This protein binds this small molecule.
Small molecule (SMILES): C[C@H]1c2c[nH]c3cccc(c23)S[C@H]1C(=O)O

Binding-site contacts:
Ligand atom C05 contacts residue GLY7 of chain 1.A at 4.0 Å.
Ligand atom C05 contacts residue MET129 of chain 1.A at 3.8 Å (hydrophobic).
Ligand atom C08 contacts residue HIS43 of chain 1.A at 3.6 Å.
Ligand atom C08 contacts residue ASP132 of chain 1.A at 3.7 Å.
Ligand atom C09 contacts residue MET129 of chain 1.A at 4.2 Å (hydrophobic).
Ligand atom C03 contacts residue ASP132 of chain 1.A at 4.1 Å.
Ligand atom C04 contacts residue ASP132 of chain 1.A at 3.9 Å.
Ligand atom C12 contacts residue VAL40 of chain 1.A at 4.1 Å (hydrophobic).
Ligand atom C02 contacts residue MET129 of chain 1.A at 4.1 Å (hydrophobic).
Ligand atom C06 contacts residue GLY7 of chain 1.A at 3.9 Å.
Ligand atom N01 contacts residue MET129 of chain 1.A at 3.7 Å.
Ligand atom N01 contacts residue ASP132 of chain 1.A at 2.7 Å (salt-bridge).
Ligand atom C02 contacts residue VAL141 of chain 1.A at 3.5 Å (hydrophobic).
Ligand atom C07 contacts residue MET129 of chain 1.A at 3.9 Å (hydrophobic).
Ligand atom C02 contacts residue GLY7 of chain 1.A at 3.6 Å.
Ligand atom C03 contacts residue PHE5 of chain 1.A at 3.5 Å (hydrophobic).
Ligand atom C01 contacts residue GLY7 of chain 1.A at 3.5 Å.
Ligand atom C03 contacts residue ILE133 of chain 1.A at 3.7 Å (hydrophobic).
Ligand atom O02 contacts residue GLN147 of chain 1.A at 3.8 Å.
Ligand atom S01 contacts residue VAL143 of chain 1.A at 3.7 Å.
Ligand atom C11 contacts residue GLN147 of chain 1.A at 3.6 Å.
Ligand atom C08 contacts residue VAL40 of chain 1.A at 3.4 Å (hydrophobic).
Ligand atom C01 contacts residue ILE133 of chain 1.A at 3.8 Å (hydrophobic).
Ligand atom C11 contacts residue TYR125 of chain 1.A at 4.0 Å (hydrophobic).
Ligand atom C06 contacts residue MET129 of chain 1.A at 3.9 Å (hydrophobic).
Ligand atom S01 contacts residue GLY7 of chain 1.A at 4.1 Å.
Ligand atom C01 contacts residue VAL141 of chain 1.A at 3.6 Å (hydrophobic).
Ligand atom C09 contacts residue GLN147 of chain 1.A at 3.7 Å.
Ligand atom O01 contacts residue TYR125 of chain 1.A at 3.1 Å (h-bond).
Ligand atom C01 contacts residue PHE5 of chain 1.A at 3.7 Å (hydrophobic).
Ligand atom C03 contacts residue GLY7 of chain 1.A at 3.7 Å.
Ligand atom S01 contacts residue GLN147 of chain 1.A at 4.2 Å.
Ligand atom C04 contacts residue GLY7 of chain 1.A at 3.8 Å.
Ligand atom N01 contacts residue HIS43 of chain 1.A at 3.6 Å.
Ligand atom C02 contacts residue VAL143 of chain 1.A at 3.8 Å (hydrophobic).
Ligand atom N01 contacts residue VAL40 of chain 1.A at 3.8 Å.
Ligand atom O01 contacts residue GLN147 of chain 1.A at 3.6 Å.
Ligand atom C10 contacts residue TYR125 of chain 1.A at 3.6 Å (hydrophobic).
Ligand atom C12 contacts residue GLY7 of chain 1.A at 3.4 Å.
Ligand atom C04 contacts residue MET129 of chain 1.A at 3.7 Å (hydrophobic).

Sequence of chain 1.A:
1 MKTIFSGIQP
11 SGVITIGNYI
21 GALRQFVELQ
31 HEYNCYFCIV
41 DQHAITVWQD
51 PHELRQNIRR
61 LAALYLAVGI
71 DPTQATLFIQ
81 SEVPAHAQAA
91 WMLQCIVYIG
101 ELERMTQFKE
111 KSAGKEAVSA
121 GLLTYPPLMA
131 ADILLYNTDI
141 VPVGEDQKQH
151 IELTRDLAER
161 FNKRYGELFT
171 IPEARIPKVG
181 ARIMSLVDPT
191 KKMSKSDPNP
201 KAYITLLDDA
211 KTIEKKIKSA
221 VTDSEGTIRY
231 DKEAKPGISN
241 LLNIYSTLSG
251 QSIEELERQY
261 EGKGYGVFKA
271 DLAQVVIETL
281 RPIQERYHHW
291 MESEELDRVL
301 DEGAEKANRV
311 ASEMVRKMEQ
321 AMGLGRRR